This small molecule binds to this protein.
Small molecule (SMILES): CC(=O)N[C@@H]1[C@@H](O)[C@H](O)[C@@H](CO)O[C@H]1O

Binding-site contacts:
Ligand atom C4 contacts residue ASN202 of chain 1.A at 3.9 Å.
Ligand atom C2 contacts residue ASN202 of chain 1.A at 2.2 Å.
Ligand atom C1 contacts residue THR204 of chain 1.A at 4.4 Å.
Ligand atom C6 contacts residue THR204 of chain 1.A at 2.7 Å.
Ligand atom O5 contacts residue ASN202 of chain 1.A at 1.9 Å (h-bond).
Ligand atom O5 contacts residue LYS205 of chain 1.A at 3.4 Å.
Ligand atom O5 contacts residue THR204 of chain 1.A at 3.7 Å.
Ligand atom O6 contacts residue THR204 of chain 1.A at 3.1 Å.
Ligand atom O6 contacts residue LYS205 of chain 1.A at 3.5 Å.
Ligand atom O6 contacts residue ASN202 of chain 1.A at 4.3 Å.
Ligand atom C5 contacts residue THR204 of chain 1.A at 3.7 Å.
Ligand atom C6 contacts residue LYS205 of chain 1.A at 4.5 Å.
Ligand atom C1 contacts residue ASN202 of chain 1.A at 1.4 Å.
Ligand atom C1 contacts residue LYS205 of chain 1.A at 4.2 Å.
Ligand atom C5 contacts residue LYS205 of chain 1.A at 4.5 Å.
Ligand atom C7 contacts residue ASN202 of chain 1.A at 3.5 Å.
Ligand atom C3 contacts residue ASN202 of chain 1.A at 3.6 Å.
Ligand atom C5 contacts residue ASN202 of chain 1.A at 3.3 Å.
Ligand atom C6 contacts residue ASN202 of chain 1.A at 4.3 Å.
Ligand atom N2 contacts residue ASN202 of chain 1.A at 2.9 Å (h-bond).
Ligand atom C2 contacts residue LYS205 of chain 1.A at 4.2 Å.
Ligand atom O7 contacts residue ASN202 of chain 1.A at 3.6 Å.
Ligand atom O7 contacts residue LYS205 of chain 1.A at 3.7 Å.

Sequence of chain 1.A:
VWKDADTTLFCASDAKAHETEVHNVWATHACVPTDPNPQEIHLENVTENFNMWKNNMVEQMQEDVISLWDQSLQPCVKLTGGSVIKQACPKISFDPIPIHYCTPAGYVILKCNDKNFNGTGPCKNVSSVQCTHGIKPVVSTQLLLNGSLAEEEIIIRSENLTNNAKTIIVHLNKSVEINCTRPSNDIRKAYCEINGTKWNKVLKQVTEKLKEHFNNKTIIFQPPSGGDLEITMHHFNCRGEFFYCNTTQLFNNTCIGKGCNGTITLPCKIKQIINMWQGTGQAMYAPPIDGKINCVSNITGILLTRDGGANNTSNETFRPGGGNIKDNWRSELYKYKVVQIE